Binding-site contacts:
Ligand atom C7 contacts residue ASP220 of chain 1.B at 4.5 Å.
Ligand atom N contacts residue GLY249 of chain 1.B at 4.4 Å.
Ligand atom C8 contacts residue GLN223 of chain 1.B at 4.4 Å.
Ligand atom N contacts residue SER221 of chain 1.B at 2.8 Å (h-bond).
Ligand atom C1 contacts residue CYS222 of chain 1.B at 4.0 Å (hydrophobic).
Ligand atom C6 contacts residue GLY249 of chain 1.B at 4.0 Å.
Ligand atom C4 contacts residue SER221 of chain 1.B at 3.8 Å.
Ligand atom C7 contacts residue GLY257 of chain 1.B at 3.8 Å.
Ligand atom C3 contacts residue TRP246 of chain 1.B at 3.9 Å (hydrophobic).
Ligand atom C8 contacts residue SER226 of chain 1.B at 4.3 Å.
Ligand atom C5 contacts residue CYS250 of chain 1.B at 4.5 Å (hydrophobic).
Ligand atom C5 contacts residue GLY249 of chain 1.B at 3.5 Å.
Ligand atom N contacts residue ASP220 of chain 1.B at 3.1 Å (salt-bridge).
Ligand atom C2 contacts residue VAL244 of chain 1.B at 4.2 Å (hydrophobic).
Ligand atom C3 contacts residue SER245 of chain 1.B at 4.2 Å.
Ligand atom C4 contacts residue TRP246 of chain 1.B at 4.2 Å (hydrophobic).
Ligand atom C5 contacts residue TRP246 of chain 1.B at 4.2 Å (hydrophobic).
Ligand atom C3 contacts residue GLY247 of chain 1.B at 4.5 Å.
Ligand atom C3 contacts residue SER226 of chain 1.B at 4.4 Å.
Ligand atom C6 contacts residue CYS222 of chain 1.B at 4.4 Å (hydrophobic).
Ligand atom C5 contacts residue GLY247 of chain 1.B at 3.9 Å.
Ligand atom C6 contacts residue GLN223 of chain 1.B at 4.2 Å.
Ligand atom C7 contacts residue SER221 of chain 1.B at 3.2 Å.
Ligand atom C7 contacts residue GLY247 of chain 1.B at 4.2 Å.
Ligand atom C2 contacts residue CYS222 of chain 1.B at 3.9 Å (hydrophobic).
Ligand atom C2 contacts residue GLN223 of chain 1.B at 4.3 Å.
Ligand atom C1 contacts residue GLN223 of chain 1.B at 3.8 Å.
Ligand atom C4 contacts residue GLY247 of chain 1.B at 4.4 Å.
Ligand atom O1 contacts residue SER226 of chain 1.B at 3.8 Å.
Ligand atom O1 contacts residue GLN223 of chain 1.B at 4.0 Å.
Ligand atom C2 contacts residue SER226 of chain 1.B at 3.5 Å.
Ligand atom C4 contacts residue CYS222 of chain 1.B at 4.4 Å (hydrophobic).
Ligand atom N contacts residue GLY257 of chain 1.B at 3.5 Å.
Ligand atom C5 contacts residue SER221 of chain 1.B at 4.5 Å.
Ligand atom C6 contacts residue GLY247 of chain 1.B at 4.4 Å.
Ligand atom C3 contacts residue VAL244 of chain 1.B at 3.7 Å (hydrophobic).
Ligand atom C1 contacts residue SER226 of chain 1.B at 4.5 Å.
Ligand atom C6 contacts residue CYS250 of chain 1.B at 4.1 Å (hydrophobic).
Ligand atom C7 contacts residue TRP246 of chain 1.B at 3.6 Å (hydrophobic).

The small molecule below binds the protein below.
Small molecule (SMILES): NCC1CCC(C(=O)O)CC1

Sequence of chain 1.B:
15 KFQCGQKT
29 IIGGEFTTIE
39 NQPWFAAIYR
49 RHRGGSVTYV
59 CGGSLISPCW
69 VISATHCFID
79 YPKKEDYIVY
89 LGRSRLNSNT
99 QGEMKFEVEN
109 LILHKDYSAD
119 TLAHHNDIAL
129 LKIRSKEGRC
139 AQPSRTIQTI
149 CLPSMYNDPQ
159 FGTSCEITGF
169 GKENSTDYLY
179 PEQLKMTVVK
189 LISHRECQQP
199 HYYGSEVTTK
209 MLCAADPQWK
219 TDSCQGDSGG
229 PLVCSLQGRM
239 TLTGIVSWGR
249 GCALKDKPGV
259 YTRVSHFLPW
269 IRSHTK